Binding-site contacts:
Ligand atom NH1 contacts residue TYR92 of chain 1.A at 3.7 Å.
Ligand atom OXT contacts residue TRP234 of chain 1.A at 3.9 Å.
Ligand atom CZ contacts residue TRP130 of chain 1.A at 3.7 Å (hydrophobic).
Ligand atom NH2 contacts residue TYR63 of chain 1.A at 3.5 Å.
Ligand atom O contacts residue ASP143 of chain 1.A at 3.1 Å (salt-bridge).
Ligand atom NE contacts residue TYR63 of chain 1.A at 3.2 Å.
Ligand atom CD contacts residue TRP130 of chain 1.A at 3.8 Å (hydrophobic).
Ligand atom CG contacts residue HIS141 of chain 1.A at 3.2 Å.
Ligand atom CG contacts residue SER138 of chain 1.A at 4.0 Å.
Ligand atom N contacts residue HIS141 of chain 1.A at 4.0 Å.
Ligand atom CG contacts residue TRP130 of chain 1.A at 3.5 Å (hydrophobic).
Ligand atom CZ contacts residue GLU58 of chain 1.A at 3.8 Å.
Ligand atom CA contacts residue HIS141 of chain 1.A at 3.6 Å.
Ligand atom CD contacts residue SER138 of chain 1.A at 2.5 Å.
Ligand atom CZ contacts residue SER138 of chain 1.A at 3.3 Å.
Ligand atom NH2 contacts residue GLU58 of chain 1.A at 3.3 Å (salt-bridge).
Ligand atom O contacts residue ZN1 of chain 1.B at 2.4 Å.
Ligand atom C contacts residue HIS141 of chain 1.A at 3.0 Å.
Ligand atom C contacts residue GLN95 of chain 1.A at 3.8 Å.
Ligand atom O contacts residue HIS141 of chain 1.A at 2.4 Å (h-bond).
Ligand atom CB contacts residue TYR63 of chain 1.A at 3.8 Å (hydrophobic).
Ligand atom NH2 contacts residue GLN95 of chain 1.A at 4.0 Å.
Ligand atom CB contacts residue HIS141 of chain 1.A at 3.1 Å.
Ligand atom NH1 contacts residue GLU58 of chain 1.A at 3.1 Å (salt-bridge).
Ligand atom NE contacts residue SER138 of chain 1.A at 2.8 Å (h-bond).
Ligand atom CAA contacts residue GLU58 of chain 1.A at 3.5 Å.
Ligand atom OXT contacts residue ASP143 of chain 1.A at 2.4 Å (salt-bridge).
Ligand atom C contacts residue ZN1 of chain 1.B at 3.5 Å.
Ligand atom C contacts residue ASP143 of chain 1.A at 3.0 Å.
Ligand atom O contacts residue TRP234 of chain 1.A at 4.0 Å.
Ligand atom OXT contacts residue HIS141 of chain 1.A at 3.8 Å.
Ligand atom CD contacts residue HIS141 of chain 1.A at 3.5 Å.
Ligand atom NH1 contacts residue SER138 of chain 1.A at 3.1 Å (h-bond).
Ligand atom NH1 contacts residue ALA94 of chain 1.A at 4.0 Å.
Ligand atom OXT contacts residue GLN95 of chain 1.A at 3.6 Å.
Ligand atom N contacts residue TYR63 of chain 1.A at 3.8 Å.
Ligand atom CAA contacts residue GLN95 of chain 1.A at 2.6 Å.
Ligand atom CZ contacts residue TYR63 of chain 1.A at 3.9 Å (hydrophobic).
Ligand atom NE contacts residue PRO139 of chain 1.A at 4.1 Å.
Ligand atom CA contacts residue GLN95 of chain 1.A at 3.5 Å.

Sequence of chain 1.A:
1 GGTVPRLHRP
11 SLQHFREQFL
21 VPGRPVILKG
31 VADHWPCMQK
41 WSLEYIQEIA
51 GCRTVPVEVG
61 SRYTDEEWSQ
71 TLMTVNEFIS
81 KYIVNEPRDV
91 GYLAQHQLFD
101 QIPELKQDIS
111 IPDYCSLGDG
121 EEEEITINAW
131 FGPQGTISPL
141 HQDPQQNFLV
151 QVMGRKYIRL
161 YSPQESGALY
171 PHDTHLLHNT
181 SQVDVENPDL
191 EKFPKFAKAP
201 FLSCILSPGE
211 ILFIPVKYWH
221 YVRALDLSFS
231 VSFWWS

The protein below binds the small molecule below.
Small molecule (SMILES): [H]/N=C(/NC)NCCC[C@H](N)C(=O)O